This small molecule binds to this protein.
Small molecule (SMILES): CCc1nc(N)nc(N)c1OCCCOc1ccccc1CCC(=O)O

Sequence of chain 1.A:
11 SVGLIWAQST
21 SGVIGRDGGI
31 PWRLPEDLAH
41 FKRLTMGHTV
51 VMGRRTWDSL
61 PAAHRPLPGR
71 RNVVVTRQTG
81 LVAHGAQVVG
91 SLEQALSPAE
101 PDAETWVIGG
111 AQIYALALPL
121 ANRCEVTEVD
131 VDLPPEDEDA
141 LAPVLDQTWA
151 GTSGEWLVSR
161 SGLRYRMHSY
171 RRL

Binding-site contacts:
Ligand atom O26 contacts residue LEU67 of chain 1.A at 3.6 Å.
Ligand atom N2 contacts residue ILE15 of chain 1.A at 3.5 Å (h-bond).
Ligand atom N8 contacts residue TRP16 of chain 1.A at 3.6 Å.
Ligand atom C20 contacts residue PRO61 of chain 1.A at 3.7 Å (hydrophobic).
Ligand atom N8 contacts residue ASP37 of chain 1.A at 2.8 Å (salt-bridge).
Ligand atom C24 contacts residue LEU67 of chain 1.A at 3.3 Å (hydrophobic).
Ligand atom N7 contacts residue ILE108 of chain 1.A at 3.0 Å (h-bond).
Ligand atom N7 contacts residue NAP1 of chain 1.E at 3.7 Å.
Ligand atom N2 contacts residue TRP16 of chain 1.A at 3.3 Å.
Ligand atom C24 contacts residue ARG70 of chain 1.A at 3.5 Å.
Ligand atom O25 contacts residue ARG70 of chain 1.A at 3.0 Å (salt-bridge).
Ligand atom C23 contacts residue LEU38 of chain 1.A at 3.6 Å (hydrophobic).
Ligand atom C1 contacts residue NAP1 of chain 1.E at 3.4 Å.
Ligand atom C6 contacts residue NAP1 of chain 1.E at 3.5 Å.
Ligand atom N7 contacts residue PHE41 of chain 1.A at 3.7 Å.
Ligand atom C3 contacts residue ASP37 of chain 1.A at 3.6 Å.
Ligand atom C10 contacts residue ASP37 of chain 1.A at 3.7 Å.
Ligand atom C22 contacts residue LEU38 of chain 1.A at 3.5 Å (hydrophobic).
Ligand atom C23 contacts residue HIS64 of chain 1.A at 3.1 Å.
Ligand atom O26 contacts residue ARG70 of chain 1.A at 2.8 Å (salt-bridge).
Ligand atom O25 contacts residue HIS64 of chain 1.A at 2.7 Å (h-bond).
Ligand atom O26 contacts residue PHE41 of chain 1.A at 3.2 Å.
Ligand atom N7 contacts residue ILE15 of chain 1.A at 2.9 Å (h-bond).
Ligand atom C12 contacts residue PHE41 of chain 1.A at 3.5 Å (hydrophobic).
Ligand atom C1 contacts residue ILE15 of chain 1.A at 3.7 Å (hydrophobic).
Ligand atom N7 contacts residue TYR114 of chain 1.A at 3.3 Å (h-bond).
Ligand atom C14 contacts residue LEU60 of chain 1.A at 3.7 Å (hydrophobic).
Ligand atom C9 contacts residue ILE30 of chain 1.A at 3.7 Å (hydrophobic).
Ligand atom C19 contacts residue PRO61 of chain 1.A at 3.6 Å (hydrophobic).
Ligand atom C5 contacts residue ASP37 of chain 1.A at 3.6 Å.
Ligand atom C1 contacts residue PHE41 of chain 1.A at 3.6 Å (hydrophobic).
Ligand atom N2 contacts residue NAP1 of chain 1.E at 3.7 Å.
Ligand atom O11 contacts residue NAP1 of chain 1.E at 3.4 Å.
Ligand atom C24 contacts residue HIS64 of chain 1.A at 3.4 Å.
Ligand atom C23 contacts residue LEU67 of chain 1.A at 3.5 Å (hydrophobic).
Ligand atom O15 contacts residue LEU60 of chain 1.A at 3.7 Å.
Ligand atom C9 contacts residue ASP37 of chain 1.A at 3.6 Å.
Ligand atom N4 contacts residue ASP37 of chain 1.A at 2.7 Å (salt-bridge).
Ligand atom O25 contacts residue LEU67 of chain 1.A at 3.6 Å.
Ligand atom N2 contacts residue PHE41 of chain 1.A at 3.5 Å.